Sequence of chain 1.B:
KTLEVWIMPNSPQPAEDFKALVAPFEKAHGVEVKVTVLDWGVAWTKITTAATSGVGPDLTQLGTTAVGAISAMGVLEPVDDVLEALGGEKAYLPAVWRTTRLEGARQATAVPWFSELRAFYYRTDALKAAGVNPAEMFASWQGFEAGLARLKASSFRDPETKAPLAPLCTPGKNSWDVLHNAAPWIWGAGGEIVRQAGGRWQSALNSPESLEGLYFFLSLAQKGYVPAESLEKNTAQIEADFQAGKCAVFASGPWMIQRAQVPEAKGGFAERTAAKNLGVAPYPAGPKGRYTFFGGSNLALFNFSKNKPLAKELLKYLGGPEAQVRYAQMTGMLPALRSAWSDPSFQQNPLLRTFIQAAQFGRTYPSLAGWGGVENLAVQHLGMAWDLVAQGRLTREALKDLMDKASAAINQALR

Binding-site contacts:
Ligand atom O4 contacts residue ALA68 of chain 1.B at 3.9 Å.
Ligand atom O2 contacts residue TRP178 of chain 1.B at 4.2 Å.
Ligand atom O2 contacts residue GLU118 of chain 1.B at 4.0 Å.
Ligand atom C1 contacts residue TRP178 of chain 1.B at 3.7 Å (hydrophobic).
Ligand atom O2 contacts residue GLY298 of chain 1.B at 3.2 Å (h-bond).
Ligand atom C5 contacts residue THR67 of chain 1.B at 4.1 Å.
Ligand atom O3 contacts residue GLY297 of chain 1.B at 3.5 Å.
Ligand atom O5 contacts residue TRP42 of chain 1.B at 4.0 Å.
Ligand atom C3 contacts residue GLY298 of chain 1.B at 3.1 Å.
Ligand atom O4 contacts residue THR67 of chain 1.B at 2.5 Å (h-bond).
Ligand atom C4 contacts residue GLY298 of chain 1.B at 4.4 Å.
Ligand atom C5 contacts residue GLY65 of chain 1.B at 4.1 Å.
Ligand atom O6 contacts residue TRP178 of chain 1.B at 3.3 Å.
Ligand atom C4 contacts residue TRP178 of chain 1.B at 4.2 Å (hydrophobic).
Ligand atom C4 contacts residue THR66 of chain 1.B at 4.2 Å.
Ligand atom C4 contacts residue TRP42 of chain 1.B at 3.9 Å (hydrophobic).
Ligand atom C6 contacts residue TRP178 of chain 1.B at 3.9 Å (hydrophobic).
Ligand atom C4 contacts residue THR67 of chain 1.B at 3.4 Å.
Ligand atom O6 contacts residue TRP42 of chain 1.B at 3.9 Å.
Ligand atom C6 contacts residue THR67 of chain 1.B at 3.7 Å.
Ligand atom O4 contacts residue THR66 of chain 1.B at 3.3 Å (h-bond).
Ligand atom C3 contacts residue THR66 of chain 1.B at 3.9 Å.
Ligand atom C1 contacts residue TRP42 of chain 1.B at 4.0 Å (hydrophobic).
Ligand atom C3 contacts residue TRP178 of chain 1.B at 3.8 Å (hydrophobic).
Ligand atom O3 contacts residue THR67 of chain 1.B at 4.0 Å.
Ligand atom C2 contacts residue TRP178 of chain 1.B at 4.1 Å (hydrophobic).
Ligand atom O2 contacts residue GLY297 of chain 1.B at 4.4 Å.
Ligand atom C3 contacts residue GLY65 of chain 1.B at 3.9 Å.
Ligand atom O4 contacts residue TRP178 of chain 1.B at 3.9 Å.
Ligand atom O4 contacts residue GLY65 of chain 1.B at 3.2 Å.
Ligand atom C6 contacts residue TRP42 of chain 1.B at 3.8 Å (hydrophobic).
Ligand atom O4 contacts residue TRP42 of chain 1.B at 4.1 Å.
Ligand atom C5 contacts residue TRP42 of chain 1.B at 4.0 Å (hydrophobic).
Ligand atom C4 contacts residue GLY65 of chain 1.B at 3.9 Å.
Ligand atom O3 contacts residue THR66 of chain 1.B at 3.0 Å (h-bond).
Ligand atom C2 contacts residue GLY298 of chain 1.B at 3.8 Å.
Ligand atom C5 contacts residue TRP178 of chain 1.B at 3.6 Å (hydrophobic).
Ligand atom O1 contacts residue TRP178 of chain 1.B at 4.4 Å.
Ligand atom O3 contacts residue GLY298 of chain 1.B at 3.1 Å (h-bond).
Ligand atom O5 contacts residue TRP178 of chain 1.B at 4.1 Å.

This protein binds this small molecule.
Small molecule (SMILES): OC[C@H]1O[C@@H](OC[C@H]2O[C@@H](O)[C@H](O)[C@@H](O)[C@@H]2O)[C@H](O)[C@@H](O)[C@@H]1O